Sequence of chain 1.B:
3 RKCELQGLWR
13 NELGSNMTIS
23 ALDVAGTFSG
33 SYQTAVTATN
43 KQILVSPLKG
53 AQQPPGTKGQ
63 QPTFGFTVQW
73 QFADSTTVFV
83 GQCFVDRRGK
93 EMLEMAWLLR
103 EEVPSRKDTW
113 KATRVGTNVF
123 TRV

Sequence of chain 2.A:
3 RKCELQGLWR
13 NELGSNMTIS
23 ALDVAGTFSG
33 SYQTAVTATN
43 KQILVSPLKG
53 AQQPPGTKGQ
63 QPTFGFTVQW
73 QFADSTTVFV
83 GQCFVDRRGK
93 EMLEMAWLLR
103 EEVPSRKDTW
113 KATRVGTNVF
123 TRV

The small molecule below binds the protein below.
Small molecule (SMILES): O=C(O)CCCC[C@H]1[C@H]2NC(=O)N[C@H]2C[S@@]1=O

Binding-site contacts:
Ligand atom C8 contacts residue TRP72 of chain 2.A at 3.6 Å (hydrophobic).
Ligand atom C7 contacts residue VAL38 of chain 2.A at 3.5 Å (hydrophobic).
Ligand atom O12 contacts residue SER77 of chain 2.A at 2.7 Å (h-bond).
Ligand atom N2 contacts residue THR36 of chain 2.A at 2.8 Å (h-bond).
Ligand atom O11 contacts residue THR39 of chain 2.A at 2.6 Å (h-bond).
Ligand atom C7 contacts residue TRP72 of chain 2.A at 3.9 Å (hydrophobic).
Ligand atom C9 contacts residue PHE74 of chain 2.A at 3.8 Å (hydrophobic).
Ligand atom O10 contacts residue THR79 of chain 2.A at 2.5 Å (h-bond).
Ligand atom C5 contacts residue LEU15 of chain 2.A at 3.9 Å (hydrophobic).
Ligand atom C10 contacts residue SER77 of chain 2.A at 3.6 Å.
Ligand atom C3 contacts residue SER17 of chain 2.A at 3.6 Å.
Ligand atom N1 contacts residue ASN120 of chain 2.A at 2.9 Å (h-bond).
Ligand atom C7 contacts residue THR36 of chain 2.A at 3.4 Å.
Ligand atom O12 contacts residue LEU101 of chain 2.A at 3.8 Å.
Ligand atom O11 contacts residue ALA40 of chain 2.A at 2.8 Å (h-bond).
Ligand atom C3 contacts residue THR36 of chain 2.A at 3.8 Å.
Ligand atom O3 contacts residue ASN13 of chain 2.A at 3.0 Å (h-bond).
Ligand atom O3 contacts residue TYR34 of chain 2.A at 2.7 Å (h-bond).
Ligand atom C4 contacts residue THR36 of chain 2.A at 3.9 Å.
Ligand atom C3 contacts residue LEU15 of chain 2.A at 3.7 Å (hydrophobic).
Ligand atom C3 contacts residue TYR34 of chain 2.A at 3.5 Å (hydrophobic).
Ligand atom C9 contacts residue TRP72 of chain 2.A at 3.6 Å (hydrophobic).
Ligand atom O11 contacts residue THR41 of chain 2.A at 3.7 Å.
Ligand atom C11 contacts residue SER77 of chain 2.A at 3.6 Å.
Ligand atom N1 contacts residue LEU15 of chain 2.A at 3.6 Å.
Ligand atom O3 contacts residue SER17 of chain 2.A at 2.8 Å (h-bond).
Ligand atom N2 contacts residue SER17 of chain 2.A at 3.8 Å.
Ligand atom C4 contacts residue TRP112 of chain 1.B at 3.7 Å (hydrophobic).
Ligand atom S1 contacts residue TRP72 of chain 2.A at 3.8 Å.
Ligand atom C11 contacts residue THR39 of chain 2.A at 3.5 Å.
Ligand atom C5 contacts residue ASN120 of chain 2.A at 3.8 Å.
Ligand atom C10 contacts residue TRP72 of chain 2.A at 3.7 Å (hydrophobic).
Ligand atom C2 contacts residue TRP112 of chain 1.B at 3.4 Å (hydrophobic).
Ligand atom C4 contacts residue VAL38 of chain 2.A at 3.7 Å (hydrophobic).
Ligand atom N2 contacts residue VAL38 of chain 2.A at 3.6 Å.
Ligand atom S1 contacts residue THR79 of chain 2.A at 3.6 Å.
Ligand atom C6 contacts residue TRP99 of chain 2.A at 3.3 Å (hydrophobic).
Ligand atom C5 contacts residue TRP112 of chain 1.B at 3.8 Å (hydrophobic).
Ligand atom C3 contacts residue ASN120 of chain 2.A at 3.8 Å.
Ligand atom O10 contacts residue LEU101 of chain 2.A at 3.6 Å.